A small-molecule ligand and the protein it binds are described below.
Small molecule (SMILES): O=c1[nH]c2cc(C(F)(F)F)c(N3CCOCC3)cc2n(CP(=O)(O)O)c1=O

Binding-site contacts:
Ligand atom FAF contacts residue TYR426 of chain 1.B at 3.6 Å.
Ligand atom NAP contacts residue PRO499 of chain 1.B at 2.9 Å (h-bond).
Ligand atom CAV contacts residue THR501 of chain 1.B at 3.8 Å.
Ligand atom OAB contacts residue ARG506 of chain 1.B at 2.6 Å (salt-bridge).
Ligand atom CAL contacts residue THR707 of chain 1.B at 3.8 Å.
Ligand atom CAV contacts residue PRO499 of chain 1.B at 3.5 Å (hydrophobic).
Ligand atom CAT contacts residue THR501 of chain 1.B at 3.4 Å.
Ligand atom OAA contacts residue ARG506 of chain 1.B at 2.3 Å (salt-bridge).
Ligand atom CAU contacts residue ARG506 of chain 1.B at 3.6 Å.
Ligand atom CAS contacts residue TYR753 of chain 1.B at 3.9 Å (hydrophobic).
Ligand atom CAJ contacts residue PRO499 of chain 1.B at 3.2 Å (hydrophobic).
Ligand atom OAA contacts residue TYR471 of chain 1.B at 3.6 Å.
Ligand atom FAF contacts residue PRO499 of chain 1.B at 3.3 Å.
Ligand atom NAP contacts residue TYR471 of chain 1.B at 3.5 Å.
Ligand atom OAD contacts residue GLY674 of chain 1.B at 3.5 Å.
Ligand atom OAA contacts residue LEU500 of chain 1.B at 3.0 Å.
Ligand atom CAV contacts residue TYR471 of chain 1.B at 3.3 Å (hydrophobic).
Ligand atom OAD contacts residue SER675 of chain 1.B at 2.2 Å (h-bond).
Ligand atom CAR contacts residue TYR471 of chain 1.B at 3.8 Å (hydrophobic).
Ligand atom FAF contacts residue TYR471 of chain 1.B at 3.3 Å.
Ligand atom CAI contacts residue TYR471 of chain 1.B at 3.5 Å (hydrophobic).
Ligand atom CAJ contacts residue TYR753 of chain 1.B at 3.7 Å (hydrophobic).
Ligand atom CAT contacts residue ARG506 of chain 1.B at 3.4 Å.
Ligand atom FAG contacts residue THR728 of chain 1.B at 4.0 Å.
Ligand atom FAH contacts residue TYR471 of chain 1.B at 3.5 Å.
Ligand atom PBA contacts residue SER675 of chain 1.B at 3.2 Å.
Ligand atom CAW contacts residue TYR471 of chain 1.B at 3.3 Å (hydrophobic).
Ligand atom CAZ contacts residue TYR471 of chain 1.B at 3.5 Å (hydrophobic).
Ligand atom NAP contacts residue THR501 of chain 1.B at 3.2 Å (h-bond).
Ligand atom CAU contacts residue THR501 of chain 1.B at 4.0 Å.
Ligand atom CAJ contacts residue TYR471 of chain 1.B at 3.3 Å (hydrophobic).
Ligand atom OAE contacts residue SER675 of chain 1.B at 3.1 Å (h-bond).
Ligand atom OAQ contacts residue THR707 of chain 1.B at 3.6 Å (h-bond).
Ligand atom OAA contacts residue THR501 of chain 1.B at 2.8 Å (h-bond).
Ligand atom CAZ contacts residue TYR753 of chain 1.B at 4.0 Å (hydrophobic).
Ligand atom NAY contacts residue TYR471 of chain 1.B at 3.5 Å.
Ligand atom CAT contacts residue TYR471 of chain 1.B at 3.5 Å (hydrophobic).
Ligand atom CAS contacts residue TYR471 of chain 1.B at 3.3 Å (hydrophobic).
Ligand atom FAG contacts residue TYR753 of chain 1.B at 3.2 Å.
Ligand atom CAU contacts residue TYR471 of chain 1.B at 3.7 Å (hydrophobic).

Sequence of chain 1.B:
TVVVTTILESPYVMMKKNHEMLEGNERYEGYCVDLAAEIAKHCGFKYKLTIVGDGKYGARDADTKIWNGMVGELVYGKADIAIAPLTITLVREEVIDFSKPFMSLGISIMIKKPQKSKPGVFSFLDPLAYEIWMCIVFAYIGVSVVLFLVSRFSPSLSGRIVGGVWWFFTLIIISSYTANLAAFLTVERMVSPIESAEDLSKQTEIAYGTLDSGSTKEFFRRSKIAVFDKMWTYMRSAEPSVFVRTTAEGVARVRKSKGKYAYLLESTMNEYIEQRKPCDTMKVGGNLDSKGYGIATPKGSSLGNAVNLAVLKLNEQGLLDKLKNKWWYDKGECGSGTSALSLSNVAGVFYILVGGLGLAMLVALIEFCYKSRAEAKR